Binding-site contacts:
Ligand atom F2 contacts residue THR187 of chain 1.D at 3.1 Å.
Ligand atom O6 contacts residue 2FG1 of chain 1.ZA at 0.0 Å (h-bond).
Ligand atom O4 contacts residue 2FG1 of chain 1.ZA at 0.0 Å (h-bond).
Ligand atom O3 contacts residue THR187 of chain 1.D at 3.7 Å.
Ligand atom O4 contacts residue ASP49 of chain 1.D at 2.6 Å (salt-bridge).
Ligand atom O4 contacts residue TYR50 of chain 1.D at 3.6 Å.
Ligand atom O5 contacts residue TYR248 of chain 1.D at 3.3 Å.
Ligand atom C6 contacts residue HIS47 of chain 1.D at 3.4 Å.
Ligand atom C6 contacts residue GLU46 of chain 1.D at 3.4 Å.
Ligand atom O3 contacts residue TYR248 of chain 1.D at 3.4 Å (h-bond).
Ligand atom C1 contacts residue GLY367 of chain 1.D at 3.8 Å.
Ligand atom O3 contacts residue ASP49 of chain 1.D at 2.6 Å (salt-bridge).
Ligand atom C3 contacts residue TYR248 of chain 1.D at 3.7 Å (hydrophobic).
Ligand atom C3 contacts residue 2FG1 of chain 1.ZA at 0.1 Å.
Ligand atom O3 contacts residue GLY188 of chain 1.D at 3.0 Å (h-bond).
Ligand atom O1 contacts residue GLY367 of chain 1.D at 3.5 Å (h-bond).
Ligand atom C2 contacts residue 2FG1 of chain 1.ZA at 0.1 Å.
Ligand atom F2 contacts residue 2FG1 of chain 1.ZA at 0.0 Å.
Ligand atom C6 contacts residue 2FG1 of chain 1.ZA at 0.0 Å.
Ligand atom O1 contacts residue 2FG1 of chain 1.ZA at 1.4 Å.
Ligand atom O3 contacts residue 2FG1 of chain 1.ZA at 0.0 Å (h-bond).
Ligand atom O1 contacts residue ASP191 of chain 1.D at 3.5 Å (salt-bridge).
Ligand atom C4 contacts residue TYR248 of chain 1.D at 3.7 Å (hydrophobic).
Ligand atom C3 contacts residue ASP191 of chain 1.D at 3.7 Å.
Ligand atom F2 contacts residue ASP191 of chain 1.D at 3.2 Å.
Ligand atom C1 contacts residue 2FG1 of chain 1.ZA at 0.1 Å.
Ligand atom C4 contacts residue ASP49 of chain 1.D at 3.3 Å.
Ligand atom O1 contacts residue ARG40 of chain 1.D at 2.9 Å (salt-bridge).
Ligand atom C2 contacts residue TYR248 of chain 1.D at 3.4 Å (hydrophobic).
Ligand atom C6 contacts residue GLY366 of chain 1.D at 3.7 Å.
Ligand atom O5 contacts residue GLY367 of chain 1.D at 3.1 Å.
Ligand atom C3 contacts residue ASP49 of chain 1.D at 3.5 Å.
Ligand atom C4 contacts residue 2FG1 of chain 1.ZA at 0.1 Å.
Ligand atom O6 contacts residue GLU46 of chain 1.D at 2.5 Å (salt-bridge).
Ligand atom C5 contacts residue 2FG1 of chain 1.ZA at 0.1 Å.
Ligand atom O4 contacts residue TYR248 of chain 1.D at 2.7 Å (h-bond).
Ligand atom C1 contacts residue TYR248 of chain 1.D at 3.8 Å (hydrophobic).
Ligand atom O6 contacts residue HIS47 of chain 1.D at 2.8 Å (h-bond).
Ligand atom O5 contacts residue 2FG1 of chain 1.ZA at 0.1 Å (h-bond).
Ligand atom C4 contacts residue LEU190 of chain 1.D at 3.7 Å (hydrophobic).

Sequence of chain 1.D:
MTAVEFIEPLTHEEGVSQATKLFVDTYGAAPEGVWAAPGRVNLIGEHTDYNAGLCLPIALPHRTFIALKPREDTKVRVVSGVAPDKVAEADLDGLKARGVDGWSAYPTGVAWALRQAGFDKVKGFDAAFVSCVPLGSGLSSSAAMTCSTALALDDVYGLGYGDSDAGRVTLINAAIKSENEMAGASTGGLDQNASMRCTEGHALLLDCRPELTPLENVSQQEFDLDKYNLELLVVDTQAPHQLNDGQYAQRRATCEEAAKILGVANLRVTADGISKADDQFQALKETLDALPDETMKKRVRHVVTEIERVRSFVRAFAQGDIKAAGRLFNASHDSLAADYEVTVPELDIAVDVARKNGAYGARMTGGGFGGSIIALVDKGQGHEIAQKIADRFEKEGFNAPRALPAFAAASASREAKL

The small molecule below binds the protein below.
Small molecule (SMILES): OC[C@H]1O[C@H](O)[C@H](F)[C@@H](O)[C@H]1O